A small-molecule ligand and the protein it binds are described below.
Small molecule (SMILES): O=P(O)(O)OC[C@H]1O[C@](O)(CO)[C@@H](O)[C@@H]1O

Sequence of chain 1.A:
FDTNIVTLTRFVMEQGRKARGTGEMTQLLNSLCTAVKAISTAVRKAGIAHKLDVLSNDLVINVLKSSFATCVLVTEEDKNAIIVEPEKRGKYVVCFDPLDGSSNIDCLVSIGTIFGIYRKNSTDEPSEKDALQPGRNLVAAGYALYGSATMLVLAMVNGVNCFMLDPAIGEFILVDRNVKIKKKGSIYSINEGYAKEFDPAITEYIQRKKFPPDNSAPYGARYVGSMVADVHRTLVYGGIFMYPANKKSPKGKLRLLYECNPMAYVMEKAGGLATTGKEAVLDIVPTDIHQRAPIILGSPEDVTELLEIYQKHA

Binding-site contacts:
Ligand atom P contacts residue THR27 of chain 1.A at 3.6 Å.
Ligand atom O2P contacts residue MET30 of chain 1.A at 3.0 Å (h-bond).
Ligand atom C4 contacts residue TYR113 of chain 1.A at 3.6 Å (hydrophobic).
Ligand atom O2P contacts residue LYS112 of chain 1.A at 3.0 Å (salt-bridge).
Ligand atom O3 contacts residue MET30 of chain 1.A at 3.8 Å.
Ligand atom O5 contacts residue ALA24 of chain 1.A at 3.6 Å.
Ligand atom O4 contacts residue VAL160 of chain 1.A at 4.0 Å.
Ligand atom O1 contacts residue GLN20 of chain 1.A at 4.0 Å.
Ligand atom O3P contacts residue GLU29 of chain 1.A at 3.7 Å.
Ligand atom C4 contacts residue MET30 of chain 1.A at 4.2 Å (hydrophobic).
Ligand atom O2P contacts residue THR27 of chain 1.A at 3.6 Å (h-bond).
Ligand atom O3P contacts residue GLY26 of chain 1.A at 3.8 Å.
Ligand atom P contacts residue TYR113 of chain 1.A at 3.7 Å.
Ligand atom O3 contacts residue MET177 of chain 1.A at 3.6 Å.
Ligand atom O1P contacts residue GLY28 of chain 1.A at 4.1 Å.
Ligand atom P contacts residue GLY28 of chain 1.A at 3.9 Å.
Ligand atom O3P contacts residue GLY28 of chain 1.A at 2.8 Å (h-bond).
Ligand atom O5 contacts residue GLY21 of chain 1.A at 4.0 Å.
Ligand atom C5 contacts residue ALA24 of chain 1.A at 4.0 Å (hydrophobic).
Ligand atom P contacts residue MET30 of chain 1.A at 4.2 Å.
Ligand atom O1P contacts residue LYS112 of chain 1.A at 2.4 Å (salt-bridge).
Ligand atom C6 contacts residue MET30 of chain 1.A at 3.9 Å (hydrophobic).
Ligand atom C1 contacts residue VAL178 of chain 1.A at 4.0 Å (hydrophobic).
Ligand atom O4 contacts residue TYR113 of chain 1.A at 3.2 Å (h-bond).
Ligand atom O1P contacts residue THR27 of chain 1.A at 2.8 Å (h-bond).
Ligand atom O2 contacts residue GLY21 of chain 1.A at 4.2 Å.
Ligand atom P contacts residue LYS112 of chain 1.A at 3.3 Å.
Ligand atom O2P contacts residue TYR113 of chain 1.A at 2.9 Å (h-bond).
Ligand atom O6 contacts residue TYR113 of chain 1.A at 3.6 Å.
Ligand atom O1P contacts residue GLY26 of chain 1.A at 3.4 Å.
Ligand atom C5 contacts residue TYR113 of chain 1.A at 4.1 Å (hydrophobic).
Ligand atom C6 contacts residue TYR113 of chain 1.A at 3.8 Å (hydrophobic).
Ligand atom O1 contacts residue ALA24 of chain 1.A at 3.9 Å.
Ligand atom O3 contacts residue VAL160 of chain 1.A at 3.6 Å (h-bond).
Ligand atom O2P contacts residue GLU29 of chain 1.A at 3.6 Å (salt-bridge).
Ligand atom P contacts residue GLY26 of chain 1.A at 4.0 Å.
Ligand atom O3P contacts residue THR27 of chain 1.A at 3.2 Å (h-bond).
Ligand atom O2 contacts residue MET177 of chain 1.A at 3.8 Å.
Ligand atom O3P contacts residue MET30 of chain 1.A at 4.2 Å.
Ligand atom O4 contacts residue ARG140 of chain 1.A at 3.7 Å.